Sequence of chain 5.F:
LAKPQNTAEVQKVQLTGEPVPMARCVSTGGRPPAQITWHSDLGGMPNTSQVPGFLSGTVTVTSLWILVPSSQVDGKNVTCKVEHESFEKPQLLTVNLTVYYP

Binding-site contacts:
Ligand atom C2 contacts residue GLY75 of chain 5.F at 3.8 Å.
Ligand atom C8 contacts residue ASN77 of chain 5.F at 3.7 Å.
Ligand atom N2 contacts residue GLY75 of chain 5.F at 2.6 Å (h-bond).
Ligand atom C7 contacts residue NAG1 of chain 5.K at 4.3 Å.
Ligand atom C7 contacts residue ASN77 of chain 5.F at 3.8 Å.
Ligand atom C2 contacts residue ASN96 of chain 5.F at 2.6 Å.
Ligand atom C4 contacts residue ASN96 of chain 5.F at 4.2 Å.
Ligand atom C1 contacts residue ASN96 of chain 5.F at 1.4 Å.
Ligand atom C5 contacts residue ASN96 of chain 5.F at 3.5 Å.
Ligand atom C3 contacts residue ASN96 of chain 5.F at 3.8 Å.
Ligand atom O7 contacts residue ASN96 of chain 5.F at 3.4 Å (h-bond).
Ligand atom O7 contacts residue NAG1 of chain 5.K at 3.4 Å.
Ligand atom O7 contacts residue ASN77 of chain 5.F at 3.4 Å (h-bond).
Ligand atom O5 contacts residue ASN96 of chain 5.F at 2.2 Å (h-bond).
Ligand atom C8 contacts residue LYS76 of chain 5.F at 4.0 Å.
Ligand atom C7 contacts residue GLY75 of chain 5.F at 2.9 Å.
Ligand atom C8 contacts residue NAG1 of chain 5.K at 4.3 Å.
Ligand atom C3 contacts residue GLY75 of chain 5.F at 4.4 Å.
Ligand atom C1 contacts residue GLY75 of chain 5.F at 3.9 Å.
Ligand atom N2 contacts residue ASN96 of chain 5.F at 3.1 Å (h-bond).
Ligand atom C7 contacts residue ASN96 of chain 5.F at 3.5 Å.
Ligand atom C8 contacts residue GLY75 of chain 5.F at 2.5 Å.
Ligand atom O7 contacts residue GLY75 of chain 5.F at 4.0 Å.

The protein below binds the small molecule below.
Small molecule (SMILES): CC(=O)N[C@H]1[C@H](O[C@H]2[C@H](O)[C@@H](NC(C)=O)CO[C@@H]2CO)O[C@H](CO)[C@@H](O[C@@H]2O[C@H](CO)[C@@H](O)[C@H](O)[C@@H]2O)[C@@H]1O